A small-molecule ligand and the protein it binds are described below.
Small molecule (SMILES): CC(=O)N[C@H]1[C@H](O[C@H]2[C@H](O)[C@@H](NC(C)=O)CO[C@@H]2CO)O[C@H](CO)[C@@H](O)[C@@H]1O

Sequence of chain 1.P:
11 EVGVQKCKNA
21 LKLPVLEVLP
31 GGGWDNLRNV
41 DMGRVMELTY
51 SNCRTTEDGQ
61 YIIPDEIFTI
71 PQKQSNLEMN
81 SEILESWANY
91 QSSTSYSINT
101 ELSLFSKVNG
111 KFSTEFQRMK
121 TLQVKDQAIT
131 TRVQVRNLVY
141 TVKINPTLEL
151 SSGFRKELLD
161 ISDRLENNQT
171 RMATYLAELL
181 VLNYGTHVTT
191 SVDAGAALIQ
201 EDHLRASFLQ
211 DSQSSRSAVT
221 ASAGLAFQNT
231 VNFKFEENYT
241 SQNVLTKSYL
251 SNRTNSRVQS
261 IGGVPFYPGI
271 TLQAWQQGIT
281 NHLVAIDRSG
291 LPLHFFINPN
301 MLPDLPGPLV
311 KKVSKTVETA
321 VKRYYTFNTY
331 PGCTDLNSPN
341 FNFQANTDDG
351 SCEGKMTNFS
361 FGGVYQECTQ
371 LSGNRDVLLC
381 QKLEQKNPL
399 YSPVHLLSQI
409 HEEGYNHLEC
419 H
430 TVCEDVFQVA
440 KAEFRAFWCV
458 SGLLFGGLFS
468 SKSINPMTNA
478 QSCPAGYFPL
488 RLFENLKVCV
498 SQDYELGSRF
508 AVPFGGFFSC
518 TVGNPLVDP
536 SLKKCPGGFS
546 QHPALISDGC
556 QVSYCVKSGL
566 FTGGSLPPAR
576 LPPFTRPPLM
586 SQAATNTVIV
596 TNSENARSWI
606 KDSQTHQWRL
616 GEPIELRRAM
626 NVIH

Binding-site contacts:
Ligand atom N2 contacts residue SER251 of chain 1.P at 4.1 Å.
Ligand atom C2 contacts residue ASN252 of chain 1.P at 2.5 Å.
Ligand atom C7 contacts residue ASP211 of chain 1.P at 4.4 Å.
Ligand atom O7 contacts residue ASP211 of chain 1.P at 3.9 Å.
Ligand atom C4 contacts residue ASN252 of chain 1.P at 4.3 Å.
Ligand atom C1 contacts residue ASN252 of chain 1.P at 1.4 Å.
Ligand atom O6 contacts residue ASP211 of chain 1.P at 2.8 Å (salt-bridge).
Ligand atom C6 contacts residue PHE208 of chain 1.P at 4.2 Å (hydrophobic).
Ligand atom C5 contacts residue ASN252 of chain 1.P at 3.7 Å.
Ligand atom C8 contacts residue SER251 of chain 1.P at 3.5 Å.
Ligand atom C1 contacts residue SER248 of chain 1.P at 4.0 Å.
Ligand atom O5 contacts residue ASN252 of chain 1.P at 2.4 Å (h-bond).
Ligand atom C3 contacts residue SER248 of chain 1.P at 4.3 Å.
Ligand atom C5 contacts residue SER248 of chain 1.P at 4.5 Å.
Ligand atom C7 contacts residue ASN252 of chain 1.P at 4.0 Å.
Ligand atom C2 contacts residue SER248 of chain 1.P at 3.6 Å.
Ligand atom O7 contacts residue SER251 of chain 1.P at 3.2 Å.
Ligand atom O6 contacts residue SER207 of chain 1.P at 3.5 Å (h-bond).
Ligand atom C6 contacts residue ASP211 of chain 1.P at 3.2 Å.
Ligand atom C3 contacts residue ASN252 of chain 1.P at 3.9 Å.
Ligand atom O5 contacts residue PHE208 of chain 1.P at 3.8 Å.
Ligand atom C8 contacts residue ASP211 of chain 1.P at 4.3 Å.
Ligand atom C4 contacts residue SER248 of chain 1.P at 4.1 Å.
Ligand atom O7 contacts residue SER248 of chain 1.P at 4.3 Å.
Ligand atom O6 contacts residue PHE208 of chain 1.P at 4.3 Å.
Ligand atom C7 contacts residue SER251 of chain 1.P at 3.7 Å.
Ligand atom N2 contacts residue ASN252 of chain 1.P at 3.0 Å (h-bond).
Ligand atom O5 contacts residue SER248 of chain 1.P at 3.8 Å.